Sequence of chain 1.A:
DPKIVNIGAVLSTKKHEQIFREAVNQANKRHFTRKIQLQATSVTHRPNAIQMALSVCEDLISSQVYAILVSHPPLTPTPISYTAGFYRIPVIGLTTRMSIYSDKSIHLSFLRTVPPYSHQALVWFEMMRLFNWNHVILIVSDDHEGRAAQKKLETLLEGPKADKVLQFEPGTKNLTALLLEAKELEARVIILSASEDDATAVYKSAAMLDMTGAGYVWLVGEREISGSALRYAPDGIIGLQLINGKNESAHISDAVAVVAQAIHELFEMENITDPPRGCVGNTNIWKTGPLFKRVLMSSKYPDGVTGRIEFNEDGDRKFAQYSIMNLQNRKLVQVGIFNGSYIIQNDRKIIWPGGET

Binding-site contacts:
Ligand atom O5 contacts residue TYR370 of chain 1.A at 3.9 Å.
Ligand atom C7 contacts residue ASN367 of chain 1.A at 3.2 Å.
Ligand atom C1 contacts residue TYR370 of chain 1.A at 4.4 Å (hydrophobic).
Ligand atom C2 contacts residue ASN367 of chain 1.A at 2.4 Å.
Ligand atom C3 contacts residue ASN367 of chain 1.A at 3.8 Å.
Ligand atom C1 contacts residue SER369 of chain 1.A at 3.8 Å.
Ligand atom C7 contacts residue GLN349 of chain 1.A at 4.5 Å.
Ligand atom C8 contacts residue ASN367 of chain 1.A at 3.4 Å.
Ligand atom N2 contacts residue ASN367 of chain 1.A at 2.9 Å (h-bond).
Ligand atom O7 contacts residue ASN367 of chain 1.A at 3.3 Å (h-bond).
Ligand atom C1 contacts residue ASN367 of chain 1.A at 1.4 Å.
Ligand atom C5 contacts residue ASN367 of chain 1.A at 3.6 Å.
Ligand atom C4 contacts residue ASN367 of chain 1.A at 4.2 Å.
Ligand atom C5 contacts residue TYR370 of chain 1.A at 4.2 Å (hydrophobic).
Ligand atom C6 contacts residue TYR370 of chain 1.A at 3.9 Å (hydrophobic).
Ligand atom O5 contacts residue ASN367 of chain 1.A at 2.3 Å (h-bond).
Ligand atom C5 contacts residue SER369 of chain 1.A at 4.5 Å.
Ligand atom C8 contacts residue TYR370 of chain 1.A at 4.1 Å (hydrophobic).
Ligand atom C8 contacts residue GLN349 of chain 1.A at 3.6 Å.

This protein binds this small molecule.
Small molecule (SMILES): CC(=O)N[C@H]1[C@H](O[C@H]2[C@H](O)[C@@H](NC(C)=O)CO[C@@H]2CO)O[C@H](CO)[C@@H](O[C@@H]2O[C@H](CO[C@H]3O[C@H](CO)[C@@H](O)[C@H](O)[C@@H]3O)[C@@H](O)[C@H](O[C@H]3O[C@H](CO)[C@@H](O)[C@H](O)[C@@H]3O)[C@@H]2O)[C@@H]1O